This protein binds this small molecule.
Small molecule (SMILES): O=c1ccn([C@@H]2O[C@H](CO[P](=O)(O)O[P](=O)(O)O[C@H]3O[C@H](CO)[C@@H](O)[C@H](O)[C@H]3F)[C@@H](O)[C@H]2O)c(=O)[nH]1

Sequence of chain 1.A:
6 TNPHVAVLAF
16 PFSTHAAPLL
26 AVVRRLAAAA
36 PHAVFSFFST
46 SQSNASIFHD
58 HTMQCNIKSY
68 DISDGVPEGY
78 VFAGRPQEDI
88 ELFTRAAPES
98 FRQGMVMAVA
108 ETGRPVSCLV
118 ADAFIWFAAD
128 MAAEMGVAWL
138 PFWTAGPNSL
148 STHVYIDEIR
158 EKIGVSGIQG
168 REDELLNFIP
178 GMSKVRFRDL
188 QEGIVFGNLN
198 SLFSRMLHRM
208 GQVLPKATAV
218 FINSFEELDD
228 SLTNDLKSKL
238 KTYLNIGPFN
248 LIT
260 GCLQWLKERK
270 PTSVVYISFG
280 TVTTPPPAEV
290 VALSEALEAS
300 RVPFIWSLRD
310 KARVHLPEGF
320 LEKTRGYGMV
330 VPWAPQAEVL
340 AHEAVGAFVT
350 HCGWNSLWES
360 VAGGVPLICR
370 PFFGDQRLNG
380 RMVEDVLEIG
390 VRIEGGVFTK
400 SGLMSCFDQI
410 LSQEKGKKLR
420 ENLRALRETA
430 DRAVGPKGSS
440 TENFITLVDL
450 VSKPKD

Binding-site contacts:
Ligand atom C4' contacts residue THR19 of chain 1.A at 3.5 Å.
Ligand atom O2B contacts residue HIS350 of chain 1.A at 3.0 Å (h-bond).
Ligand atom O2' contacts residue GLN335 of chain 1.A at 3.3 Å (h-bond).
Ligand atom O1B contacts residue THR280 of chain 1.A at 2.7 Å (h-bond).
Ligand atom O7' contacts residue ALA333 of chain 1.A at 3.0 Å (h-bond).
Ligand atom O6' contacts residue TRP332 of chain 1.A at 3.2 Å.
Ligand atom O2A contacts residue HIS350 of chain 1.A at 3.4 Å.
Ligand atom O2A contacts residue SER355 of chain 1.A at 2.6 Å (h-bond).
Ligand atom F1 contacts residue PHE372 of chain 1.A at 3.3 Å.
Ligand atom C5' contacts residue THR19 of chain 1.A at 3.4 Å.
Ligand atom F1 contacts residue GLN375 of chain 1.A at 3.0 Å.
Ligand atom N3 contacts residue TRP332 of chain 1.A at 3.4 Å.
Ligand atom O6 contacts residue HIS20 of chain 1.A at 3.5 Å (h-bond).
Ligand atom O1A contacts residue ASN354 of chain 1.A at 2.9 Å (h-bond).
Ligand atom O4 contacts residue ASP374 of chain 1.A at 2.8 Å (salt-bridge).
Ligand atom C1 contacts residue SER18 of chain 1.A at 3.5 Å.
Ligand atom C2' contacts residue GLN335 of chain 1.A at 3.3 Å.
Ligand atom C3' contacts residue GLU358 of chain 1.A at 3.5 Å.
Ligand atom C9' contacts residue GLN335 of chain 1.A at 3.6 Å.
Ligand atom C3 contacts residue ASP374 of chain 1.A at 3.5 Å.
Ligand atom O3 contacts residue ASP374 of chain 1.A at 2.5 Å (salt-bridge).
Ligand atom O4 contacts residue TRP353 of chain 1.A at 2.9 Å (h-bond).
Ligand atom O5' contacts residue THR19 of chain 1.A at 3.3 Å (h-bond).
Ligand atom N1 contacts residue TRP332 of chain 1.A at 3.4 Å.
Ligand atom N3 contacts residue ALA333 of chain 1.A at 2.8 Å (h-bond).
Ligand atom O2A contacts residue GLY352 of chain 1.A at 3.5 Å.
Ligand atom O6 contacts residue THR141 of chain 1.A at 2.7 Å (h-bond).
Ligand atom O3' contacts residue GLU358 of chain 1.A at 2.8 Å (salt-bridge).
Ligand atom O2' contacts residue GLU358 of chain 1.A at 2.6 Å (salt-bridge).
Ligand atom C6' contacts residue TRP332 of chain 1.A at 3.2 Å (hydrophobic).
Ligand atom O1B contacts residue THR19 of chain 1.A at 2.7 Å (h-bond).
Ligand atom C4 contacts residue ASP374 of chain 1.A at 3.4 Å.
Ligand atom O3 contacts residue GLN375 of chain 1.A at 2.9 Å (h-bond).
Ligand atom O7' contacts residue SER306 of chain 1.A at 2.7 Å (h-bond).
Ligand atom C2' contacts residue GLU358 of chain 1.A at 3.5 Å.
Ligand atom O3A contacts residue HIS350 of chain 1.A at 3.1 Å (h-bond).
Ligand atom C8' contacts residue SER277 of chain 1.A at 3.5 Å.
Ligand atom O2B contacts residue THR280 of chain 1.A at 3.4 Å (h-bond).
Ligand atom C7' contacts residue TRP332 of chain 1.A at 3.5 Å (hydrophobic).
Ligand atom O6' contacts residue ALA333 of chain 1.A at 3.4 Å (h-bond).